Binding-site contacts:
Ligand atom C2' contacts residue LYS25 of chain 4.C at 3.8 Å.
Ligand atom OP2 contacts residue ASP242 of chain 4.A at 3.9 Å.
Ligand atom C5' contacts residue ASP242 of chain 4.A at 4.4 Å.

Sequence of chain 4.A:
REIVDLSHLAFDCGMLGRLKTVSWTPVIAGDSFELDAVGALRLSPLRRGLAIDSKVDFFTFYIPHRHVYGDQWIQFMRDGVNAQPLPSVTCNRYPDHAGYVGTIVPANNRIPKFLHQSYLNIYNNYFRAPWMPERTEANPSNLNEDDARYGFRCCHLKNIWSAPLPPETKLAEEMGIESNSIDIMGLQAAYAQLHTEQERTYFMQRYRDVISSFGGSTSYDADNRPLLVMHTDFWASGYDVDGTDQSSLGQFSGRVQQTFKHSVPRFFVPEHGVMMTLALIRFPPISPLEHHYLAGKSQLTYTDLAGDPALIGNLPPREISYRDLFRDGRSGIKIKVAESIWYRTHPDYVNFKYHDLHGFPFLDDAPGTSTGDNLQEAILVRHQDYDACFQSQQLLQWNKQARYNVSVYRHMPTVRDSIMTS

Sequence of chain 4.C:
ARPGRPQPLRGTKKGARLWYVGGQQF

A small-molecule ligand and the protein it binds are described below.
Small molecule (SMILES): Nc1ccn([C@H]2C[C@H](O)[C@@H](COP(=O)(O)O)O2)c(=O)n1